Sequence of chain 1.B:
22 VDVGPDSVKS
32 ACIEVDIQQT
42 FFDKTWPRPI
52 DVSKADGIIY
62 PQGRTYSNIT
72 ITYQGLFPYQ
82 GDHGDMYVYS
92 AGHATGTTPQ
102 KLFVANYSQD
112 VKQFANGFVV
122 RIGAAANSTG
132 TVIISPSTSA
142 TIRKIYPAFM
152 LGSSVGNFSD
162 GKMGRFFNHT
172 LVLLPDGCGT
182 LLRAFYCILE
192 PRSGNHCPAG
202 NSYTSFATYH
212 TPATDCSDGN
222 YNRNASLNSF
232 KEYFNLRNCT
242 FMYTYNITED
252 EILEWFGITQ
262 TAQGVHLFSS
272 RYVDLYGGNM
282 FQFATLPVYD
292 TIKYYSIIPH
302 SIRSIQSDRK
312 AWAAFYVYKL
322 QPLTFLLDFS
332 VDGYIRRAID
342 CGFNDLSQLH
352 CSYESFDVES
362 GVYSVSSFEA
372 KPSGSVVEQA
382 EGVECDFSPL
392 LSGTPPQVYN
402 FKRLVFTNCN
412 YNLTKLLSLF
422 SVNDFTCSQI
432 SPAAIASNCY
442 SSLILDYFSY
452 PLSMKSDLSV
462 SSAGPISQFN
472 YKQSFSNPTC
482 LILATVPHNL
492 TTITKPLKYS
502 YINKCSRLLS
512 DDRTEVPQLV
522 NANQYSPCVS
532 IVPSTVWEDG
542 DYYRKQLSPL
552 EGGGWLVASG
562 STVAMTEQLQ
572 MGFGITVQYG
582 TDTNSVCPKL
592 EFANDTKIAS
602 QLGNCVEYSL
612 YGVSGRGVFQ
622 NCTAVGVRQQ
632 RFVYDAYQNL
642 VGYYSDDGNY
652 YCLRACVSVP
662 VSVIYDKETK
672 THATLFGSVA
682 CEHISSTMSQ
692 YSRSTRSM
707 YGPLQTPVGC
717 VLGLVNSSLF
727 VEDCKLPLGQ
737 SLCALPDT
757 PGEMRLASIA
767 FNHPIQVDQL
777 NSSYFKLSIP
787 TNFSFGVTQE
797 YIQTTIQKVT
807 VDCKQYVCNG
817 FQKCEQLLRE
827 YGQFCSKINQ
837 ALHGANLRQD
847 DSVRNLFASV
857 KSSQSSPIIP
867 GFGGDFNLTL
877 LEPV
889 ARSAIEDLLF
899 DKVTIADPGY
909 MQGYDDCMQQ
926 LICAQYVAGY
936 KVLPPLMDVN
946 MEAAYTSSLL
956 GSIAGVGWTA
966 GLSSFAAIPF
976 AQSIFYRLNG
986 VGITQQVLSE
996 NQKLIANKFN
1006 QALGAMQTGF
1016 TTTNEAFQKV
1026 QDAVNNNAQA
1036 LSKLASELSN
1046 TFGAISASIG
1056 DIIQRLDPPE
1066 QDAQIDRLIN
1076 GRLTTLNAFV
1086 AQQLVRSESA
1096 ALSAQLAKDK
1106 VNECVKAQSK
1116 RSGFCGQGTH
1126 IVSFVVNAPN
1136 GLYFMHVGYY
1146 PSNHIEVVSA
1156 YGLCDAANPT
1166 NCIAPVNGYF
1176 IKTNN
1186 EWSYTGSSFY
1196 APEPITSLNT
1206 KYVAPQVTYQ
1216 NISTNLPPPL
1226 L

This small molecule binds to this protein.
Small molecule (SMILES): CC(=O)N[C@H]1[C@H](O[C@H]2[C@H](O)[C@@H](NC(C)=O)CO[C@@H]2CO)O[C@H](CO)[C@@H](O)[C@@H]1O

Binding-site contacts:
Ligand atom C1 contacts residue ASN69 of chain 1.B at 1.4 Å.
Ligand atom C5 contacts residue ASN69 of chain 1.B at 3.7 Å.
Ligand atom O5 contacts residue ASN69 of chain 1.B at 2.4 Å (h-bond).
Ligand atom C3 contacts residue ASN69 of chain 1.B at 3.8 Å.
Ligand atom C7 contacts residue ASN69 of chain 1.B at 3.3 Å.
Ligand atom C4 contacts residue ASN69 of chain 1.B at 4.2 Å.
Ligand atom N2 contacts residue ASN69 of chain 1.B at 2.8 Å (h-bond).
Ligand atom C2 contacts residue ASN69 of chain 1.B at 2.4 Å.
Ligand atom O7 contacts residue VAL332 of chain 1.B at 4.3 Å.
Ligand atom C8 contacts residue ASN69 of chain 1.B at 3.4 Å.
Ligand atom O7 contacts residue ASN69 of chain 1.B at 4.2 Å.